The small molecule below binds the protein below.
Small molecule (SMILES): CC(C)(Oc1cc(F)cc(F)c1)C(=O)NCCS

Sequence of chain 1.A:
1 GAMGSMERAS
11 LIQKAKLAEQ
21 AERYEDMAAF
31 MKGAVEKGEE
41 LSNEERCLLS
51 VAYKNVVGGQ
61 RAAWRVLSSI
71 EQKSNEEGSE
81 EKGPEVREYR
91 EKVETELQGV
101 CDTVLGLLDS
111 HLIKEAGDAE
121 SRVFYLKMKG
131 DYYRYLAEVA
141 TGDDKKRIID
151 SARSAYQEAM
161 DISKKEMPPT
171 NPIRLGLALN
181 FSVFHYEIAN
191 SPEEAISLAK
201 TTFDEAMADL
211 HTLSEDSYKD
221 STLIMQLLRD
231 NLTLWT

Sequence of chain 1.B:
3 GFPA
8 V

Binding-site contacts:
Ligand atom C11 contacts residue CYS47 of chain 1.A at 3.2 Å (hydrophobic).
Ligand atom C8 contacts residue LEU223 of chain 1.A at 4.4 Å (hydrophobic).
Ligand atom C7 contacts residue VAL8 of chain 1.B at 4.3 Å (hydrophobic).
Ligand atom C contacts residue LEU223 of chain 1.A at 4.4 Å (hydrophobic).
Ligand atom C4 contacts residue LYS127 of chain 1.A at 4.0 Å.
Ligand atom F contacts residue GLY176 of chain 1.A at 3.9 Å.
Ligand atom C5 contacts residue PHE124 of chain 1.A at 4.0 Å (hydrophobic).
Ligand atom C contacts residue VAL8 of chain 1.B at 4.3 Å (hydrophobic).
Ligand atom C contacts residue ILE224 of chain 1.A at 4.2 Å (hydrophobic).
Ligand atom C3 contacts residue ILE173 of chain 1.A at 4.2 Å (hydrophobic).
Ligand atom C3 contacts residue ILE224 of chain 1.A at 4.2 Å (hydrophobic).
Ligand atom O contacts residue PRO172 of chain 1.A at 4.1 Å.
Ligand atom C8 contacts residue PRO172 of chain 1.A at 4.3 Å (hydrophobic).
Ligand atom F contacts residue VAL8 of chain 1.B at 4.4 Å.
Ligand atom C5 contacts residue LYS127 of chain 1.A at 3.9 Å.
Ligand atom S contacts residue PHE124 of chain 1.A at 4.0 Å.
Ligand atom C6 contacts residue VAL8 of chain 1.B at 3.5 Å (hydrophobic).
Ligand atom F1 contacts residue VAL8 of chain 1.B at 3.2 Å.
Ligand atom C3 contacts residue PRO172 of chain 1.A at 3.5 Å (hydrophobic).
Ligand atom C10 contacts residue CYS47 of chain 1.A at 3.6 Å (hydrophobic).
Ligand atom F contacts residue LEU177 of chain 1.A at 4.3 Å.
Ligand atom C4 contacts residue VAL8 of chain 1.B at 4.1 Å (hydrophobic).
Ligand atom C8 contacts residue ASP220 of chain 1.A at 4.4 Å.
Ligand atom C1 contacts residue ILE224 of chain 1.A at 4.3 Å (hydrophobic).
Ligand atom C2 contacts residue ILE224 of chain 1.A at 4.4 Å (hydrophobic).
Ligand atom F contacts residue ILE173 of chain 1.A at 3.5 Å.
Ligand atom F contacts residue PRO172 of chain 1.A at 3.8 Å.
Ligand atom S contacts residue CYS47 of chain 1.A at 2.1 Å (h-bond).
Ligand atom C6 contacts residue PHE124 of chain 1.A at 4.4 Å (hydrophobic).
Ligand atom C4 contacts residue PRO172 of chain 1.A at 4.1 Å (hydrophobic).
Ligand atom C4 contacts residue ILE173 of chain 1.A at 4.3 Å (hydrophobic).
Ligand atom F contacts residue LYS127 of chain 1.A at 3.4 Å.
Ligand atom F1 contacts residue SER50 of chain 1.A at 3.7 Å.
Ligand atom C8 contacts residue ILE224 of chain 1.A at 4.1 Å (hydrophobic).
Ligand atom O contacts residue ILE224 of chain 1.A at 3.9 Å.
Ligand atom C5 contacts residue VAL8 of chain 1.B at 3.8 Å (hydrophobic).
Ligand atom C3 contacts residue VAL8 of chain 1.B at 4.2 Å (hydrophobic).